This protein binds this small molecule.
Small molecule (SMILES): CC(=O)N[C@@H]1[C@@H](O)[C@H](O)[C@@H](CO)O[C@H]1O

Sequence of chain 1.C:
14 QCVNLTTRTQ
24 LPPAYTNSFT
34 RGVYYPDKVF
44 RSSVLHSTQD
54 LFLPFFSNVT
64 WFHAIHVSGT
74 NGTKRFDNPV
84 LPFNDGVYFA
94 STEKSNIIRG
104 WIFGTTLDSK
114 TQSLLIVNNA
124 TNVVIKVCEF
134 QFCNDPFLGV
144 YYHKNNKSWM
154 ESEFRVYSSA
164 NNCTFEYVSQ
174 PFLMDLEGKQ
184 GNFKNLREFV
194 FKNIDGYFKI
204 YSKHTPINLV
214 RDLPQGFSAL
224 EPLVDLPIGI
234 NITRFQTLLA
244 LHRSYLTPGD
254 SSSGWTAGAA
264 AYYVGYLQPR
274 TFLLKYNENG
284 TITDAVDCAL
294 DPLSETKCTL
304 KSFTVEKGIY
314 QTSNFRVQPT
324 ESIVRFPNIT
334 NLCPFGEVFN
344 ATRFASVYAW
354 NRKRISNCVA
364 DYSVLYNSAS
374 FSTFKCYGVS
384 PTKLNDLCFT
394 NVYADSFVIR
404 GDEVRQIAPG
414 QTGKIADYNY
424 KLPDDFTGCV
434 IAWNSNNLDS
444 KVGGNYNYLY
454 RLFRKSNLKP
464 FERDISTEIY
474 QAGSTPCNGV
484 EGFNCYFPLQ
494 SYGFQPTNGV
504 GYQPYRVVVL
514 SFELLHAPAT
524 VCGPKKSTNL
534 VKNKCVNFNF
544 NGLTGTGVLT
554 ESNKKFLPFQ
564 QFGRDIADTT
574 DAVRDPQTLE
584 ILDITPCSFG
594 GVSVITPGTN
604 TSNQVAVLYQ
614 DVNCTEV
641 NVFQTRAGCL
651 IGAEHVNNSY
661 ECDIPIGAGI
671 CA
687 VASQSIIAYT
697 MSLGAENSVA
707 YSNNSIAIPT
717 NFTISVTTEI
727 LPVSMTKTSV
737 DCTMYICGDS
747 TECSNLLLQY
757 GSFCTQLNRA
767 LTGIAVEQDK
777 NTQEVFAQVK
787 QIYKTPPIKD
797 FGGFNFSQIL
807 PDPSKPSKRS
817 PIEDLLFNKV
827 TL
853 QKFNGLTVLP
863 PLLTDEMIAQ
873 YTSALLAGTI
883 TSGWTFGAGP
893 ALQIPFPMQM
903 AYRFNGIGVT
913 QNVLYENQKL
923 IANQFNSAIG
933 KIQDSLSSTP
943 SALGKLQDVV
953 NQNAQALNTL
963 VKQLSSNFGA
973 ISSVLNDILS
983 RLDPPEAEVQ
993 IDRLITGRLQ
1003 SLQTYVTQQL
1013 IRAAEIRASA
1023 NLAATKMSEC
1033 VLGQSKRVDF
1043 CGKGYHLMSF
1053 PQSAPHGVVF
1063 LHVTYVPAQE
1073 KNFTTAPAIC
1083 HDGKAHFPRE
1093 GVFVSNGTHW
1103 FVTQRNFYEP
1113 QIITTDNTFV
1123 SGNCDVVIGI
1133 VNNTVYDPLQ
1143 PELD

Sequence of chain 1.A:
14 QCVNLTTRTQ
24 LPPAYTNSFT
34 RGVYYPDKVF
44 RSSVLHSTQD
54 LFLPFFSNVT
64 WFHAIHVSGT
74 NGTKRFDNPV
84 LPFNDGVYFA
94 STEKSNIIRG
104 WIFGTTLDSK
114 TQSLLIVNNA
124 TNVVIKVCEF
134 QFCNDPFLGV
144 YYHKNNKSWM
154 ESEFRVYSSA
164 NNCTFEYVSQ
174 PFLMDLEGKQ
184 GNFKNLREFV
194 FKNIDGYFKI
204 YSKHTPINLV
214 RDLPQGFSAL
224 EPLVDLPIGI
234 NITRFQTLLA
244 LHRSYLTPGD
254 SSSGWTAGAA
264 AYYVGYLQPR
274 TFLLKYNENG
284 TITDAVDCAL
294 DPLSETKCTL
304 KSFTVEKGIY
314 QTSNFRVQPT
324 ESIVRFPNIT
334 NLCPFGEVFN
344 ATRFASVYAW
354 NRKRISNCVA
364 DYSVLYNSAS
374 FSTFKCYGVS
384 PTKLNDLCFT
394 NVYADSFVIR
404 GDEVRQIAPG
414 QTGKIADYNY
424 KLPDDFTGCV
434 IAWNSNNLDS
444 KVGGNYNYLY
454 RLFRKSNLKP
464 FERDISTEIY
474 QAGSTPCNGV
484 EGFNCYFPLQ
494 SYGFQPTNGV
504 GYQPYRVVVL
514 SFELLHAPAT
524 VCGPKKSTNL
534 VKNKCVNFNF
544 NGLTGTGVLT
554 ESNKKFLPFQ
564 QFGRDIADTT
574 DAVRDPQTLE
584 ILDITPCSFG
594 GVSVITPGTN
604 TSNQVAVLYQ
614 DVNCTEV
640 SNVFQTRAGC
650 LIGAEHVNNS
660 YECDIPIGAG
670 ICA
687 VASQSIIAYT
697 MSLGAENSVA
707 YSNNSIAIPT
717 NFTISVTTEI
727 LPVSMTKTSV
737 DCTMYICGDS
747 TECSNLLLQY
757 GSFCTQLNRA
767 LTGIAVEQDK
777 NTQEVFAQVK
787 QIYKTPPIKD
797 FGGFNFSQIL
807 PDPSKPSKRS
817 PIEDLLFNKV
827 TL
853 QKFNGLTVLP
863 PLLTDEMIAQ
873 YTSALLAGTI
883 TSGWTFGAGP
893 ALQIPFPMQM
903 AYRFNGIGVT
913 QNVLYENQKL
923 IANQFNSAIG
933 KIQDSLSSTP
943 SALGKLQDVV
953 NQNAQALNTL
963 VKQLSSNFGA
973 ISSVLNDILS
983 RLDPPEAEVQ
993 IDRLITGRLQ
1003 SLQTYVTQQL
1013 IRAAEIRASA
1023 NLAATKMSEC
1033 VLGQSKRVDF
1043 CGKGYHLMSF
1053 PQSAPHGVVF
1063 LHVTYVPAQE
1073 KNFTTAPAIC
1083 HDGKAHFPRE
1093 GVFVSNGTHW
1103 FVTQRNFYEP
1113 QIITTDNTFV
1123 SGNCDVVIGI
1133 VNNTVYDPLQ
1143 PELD

Binding-site contacts:
Ligand atom O6 contacts residue ASN282 of chain 1.A at 3.0 Å (h-bond).
Ligand atom C7 contacts residue GLU281 of chain 1.A at 3.7 Å.
Ligand atom N2 contacts residue ASN282 of chain 1.A at 2.8 Å (h-bond).
Ligand atom C8 contacts residue ASN282 of chain 1.A at 3.5 Å.
Ligand atom N2 contacts residue GLU281 of chain 1.A at 4.3 Å.
Ligand atom O7 contacts residue ASN282 of chain 1.A at 3.6 Å.
Ligand atom C3 contacts residue ASN282 of chain 1.A at 3.7 Å.
Ligand atom O6 contacts residue LYS557 of chain 1.C at 3.8 Å.
Ligand atom C6 contacts residue ASN282 of chain 1.A at 3.1 Å.
Ligand atom C5 contacts residue ASN282 of chain 1.A at 3.3 Å.
Ligand atom C1 contacts residue ASN282 of chain 1.A at 1.4 Å.
Ligand atom C6 contacts residue LYS558 of chain 1.C at 2.4 Å.
Ligand atom C7 contacts residue ASN282 of chain 1.A at 3.1 Å.
Ligand atom O5 contacts residue LYS558 of chain 1.C at 3.9 Å.
Ligand atom C5 contacts residue LYS558 of chain 1.C at 3.7 Å.
Ligand atom O7 contacts residue GLU281 of chain 1.A at 2.9 Å (salt-bridge).
Ligand atom C4 contacts residue ASN282 of chain 1.A at 4.0 Å.
Ligand atom O5 contacts residue ASN282 of chain 1.A at 2.4 Å (h-bond).
Ligand atom O6 contacts residue LYS558 of chain 1.C at 1.3 Å (salt-bridge).
Ligand atom C2 contacts residue ASN282 of chain 1.A at 2.5 Å.